Binding-site contacts:
Ligand atom C14 contacts residue MET168 of chain 1.A at 3.7 Å (hydrophobic).
Ligand atom C22 contacts residue ARG92 of chain 1.A at 3.6 Å.
Ligand atom C21 contacts residue ARG92 of chain 1.A at 3.7 Å.
Ligand atom C26 contacts residue CYS89 of chain 1.A at 3.4 Å (hydrophobic).
Ligand atom C27 contacts residue CYS89 of chain 1.A at 3.7 Å (hydrophobic).
Ligand atom C14 contacts residue CYS89 of chain 1.A at 3.8 Å (hydrophobic).
Ligand atom C23 contacts residue LEU137 of chain 1.A at 3.7 Å (hydrophobic).
Ligand atom C04 contacts residue TYR277 of chain 1.A at 3.0 Å (hydrophobic).
Ligand atom C01 contacts residue GLN90 of chain 1.A at 3.7 Å.
Ligand atom C18 contacts residue SER93 of chain 1.A at 3.5 Å.
Ligand atom C12 contacts residue SER93 of chain 1.A at 3.6 Å.
Ligand atom C15 contacts residue MET168 of chain 1.A at 3.7 Å (hydrophobic).
Ligand atom C03 contacts residue LEU273 of chain 1.A at 3.7 Å (hydrophobic).
Ligand atom C11 contacts residue SER93 of chain 1.A at 3.4 Å.
Ligand atom C25 contacts residue ILE145 of chain 1.A at 3.6 Å (hydrophobic).
Ligand atom C21 contacts residue LEU134 of chain 1.A at 3.7 Å (hydrophobic).
Ligand atom C20 contacts residue LEU134 of chain 1.A at 3.5 Å (hydrophobic).
Ligand atom C05 contacts residue HIS253 of chain 1.A at 3.4 Å.
Ligand atom N08 contacts residue SER93 of chain 1.A at 2.4 Å (h-bond).
Ligand atom C05 contacts residue SER93 of chain 1.A at 3.6 Å.
Ligand atom C30 contacts residue ILE145 of chain 1.A at 3.6 Å (hydrophobic).
Ligand atom O13 contacts residue TYR131 of chain 1.A at 3.2 Å.
Ligand atom C07 contacts residue SER93 of chain 1.A at 3.3 Å.
Ligand atom C10 contacts residue HIS127 of chain 1.A at 3.4 Å.
Ligand atom F31 contacts residue CYS89 of chain 1.A at 2.9 Å.
Ligand atom C15 contacts residue CYS89 of chain 1.A at 3.6 Å (hydrophobic).
Ligand atom C29 contacts residue ILE145 of chain 1.A at 3.8 Å (hydrophobic).
Ligand atom C09 contacts residue SER93 of chain 1.A at 3.4 Å.
Ligand atom C06 contacts residue SER93 of chain 1.A at 3.5 Å.
Ligand atom C10 contacts residue ILE130 of chain 1.A at 3.7 Å (hydrophobic).
Ligand atom C20 contacts residue ARG92 of chain 1.A at 3.8 Å.
Ligand atom C07 contacts residue TYR131 of chain 1.A at 3.7 Å (hydrophobic).
Ligand atom C07 contacts residue HIS253 of chain 1.A at 3.8 Å.
Ligand atom C23 contacts residue LEU144 of chain 1.A at 3.8 Å (hydrophobic).
Ligand atom C10 contacts residue TYR131 of chain 1.A at 3.7 Å (hydrophobic).
Ligand atom C11 contacts residue TYR131 of chain 1.A at 3.8 Å (hydrophobic).
Ligand atom O13 contacts residue HIS253 of chain 1.A at 3.6 Å.
Ligand atom C02 contacts residue GLN90 of chain 1.A at 3.7 Å.
Ligand atom C04 contacts residue HIS253 of chain 1.A at 3.4 Å.
Ligand atom C03 contacts residue TYR277 of chain 1.A at 3.6 Å (hydrophobic).

This protein binds this small molecule.
Small molecule (SMILES): CC[C@@H](NC(=O)c1ccc2c(c1)c(C)c(C)n2Cc1ccc(F)cc1F)c1ccccc1

Sequence of chain 1.A:
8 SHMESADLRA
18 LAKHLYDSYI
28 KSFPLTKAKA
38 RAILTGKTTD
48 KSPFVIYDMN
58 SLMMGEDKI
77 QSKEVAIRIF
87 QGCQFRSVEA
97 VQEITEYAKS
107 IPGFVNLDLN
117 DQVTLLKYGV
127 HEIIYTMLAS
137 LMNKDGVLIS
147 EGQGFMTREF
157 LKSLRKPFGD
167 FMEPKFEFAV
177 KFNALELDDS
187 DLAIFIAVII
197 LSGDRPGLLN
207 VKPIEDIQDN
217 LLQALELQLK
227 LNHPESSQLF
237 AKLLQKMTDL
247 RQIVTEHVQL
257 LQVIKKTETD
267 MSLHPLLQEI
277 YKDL